The protein below binds the small molecule below.
Small molecule (SMILES): CC(=O)N[C@H]1[C@H](O[C@H]2[C@H](O)[C@@H](NC(C)=O)CO[C@@H]2CO)O[C@H](CO)[C@@H](O)[C@@H]1O

Sequence of chain 1.E:
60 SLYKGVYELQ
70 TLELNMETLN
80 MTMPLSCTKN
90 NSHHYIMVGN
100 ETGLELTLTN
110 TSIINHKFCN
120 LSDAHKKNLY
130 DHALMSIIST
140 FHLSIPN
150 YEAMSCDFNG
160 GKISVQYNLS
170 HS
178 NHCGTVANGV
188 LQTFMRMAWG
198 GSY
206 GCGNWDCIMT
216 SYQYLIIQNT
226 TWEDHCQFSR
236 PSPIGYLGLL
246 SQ

Sequence of chain 1.F:
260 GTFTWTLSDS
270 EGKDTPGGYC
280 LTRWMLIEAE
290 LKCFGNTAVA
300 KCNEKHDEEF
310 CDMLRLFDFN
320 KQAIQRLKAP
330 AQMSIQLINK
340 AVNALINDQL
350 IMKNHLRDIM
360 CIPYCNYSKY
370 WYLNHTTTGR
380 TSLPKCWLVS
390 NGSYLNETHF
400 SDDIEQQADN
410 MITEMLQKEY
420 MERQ

Binding-site contacts:
Ligand atom C1 contacts residue GLY378 of chain 1.F at 4.1 Å.
Ligand atom O7 contacts residue LYS291 of chain 1.F at 3.9 Å.
Ligand atom N2 contacts residue THR380 of chain 1.F at 3.7 Å.
Ligand atom C3 contacts residue ASN373 of chain 1.F at 3.8 Å.
Ligand atom C8 contacts residue THR380 of chain 1.F at 3.5 Å.
Ligand atom O5 contacts residue GLN69 of chain 1.E at 3.9 Å.
Ligand atom C1 contacts residue ASN373 of chain 1.F at 1.4 Å.
Ligand atom C7 contacts residue ASN373 of chain 1.F at 3.9 Å.
Ligand atom C6 contacts residue LEU290 of chain 1.F at 4.5 Å (hydrophobic).
Ligand atom C5 contacts residue GLY378 of chain 1.F at 4.5 Å.
Ligand atom C4 contacts residue ASN373 of chain 1.F at 4.2 Å.
Ligand atom C7 contacts residue THR380 of chain 1.F at 4.1 Å.
Ligand atom O7 contacts residue GLN69 of chain 1.E at 3.2 Å (h-bond).
Ligand atom C5 contacts residue ASN373 of chain 1.F at 3.7 Å.
Ligand atom C2 contacts residue GLN69 of chain 1.E at 3.7 Å.
Ligand atom O5 contacts residue ASN373 of chain 1.F at 2.4 Å (h-bond).
Ligand atom O7 contacts residue ASN373 of chain 1.F at 4.3 Å.
Ligand atom C2 contacts residue ASN373 of chain 1.F at 2.4 Å.
Ligand atom C7 contacts residue TYR371 of chain 1.F at 3.6 Å (hydrophobic).
Ligand atom N2 contacts residue ASN373 of chain 1.F at 2.9 Å (h-bond).
Ligand atom C8 contacts residue PHE293 of chain 1.F at 4.0 Å (hydrophobic).
Ligand atom O7 contacts residue TYR371 of chain 1.F at 3.2 Å (h-bond).
Ligand atom N2 contacts residue GLN69 of chain 1.E at 3.7 Å.
Ligand atom O5 contacts residue GLY378 of chain 1.F at 4.5 Å.
Ligand atom C1 contacts residue GLN69 of chain 1.E at 3.8 Å.
Ligand atom C8 contacts residue CYS292 of chain 1.F at 3.5 Å (hydrophobic).
Ligand atom C8 contacts residue TYR371 of chain 1.F at 3.8 Å (hydrophobic).
Ligand atom C7 contacts residue GLN69 of chain 1.E at 3.5 Å.